Binding-site contacts:
Ligand atom OP2 contacts residue DA4 of chain 24.D at 3.6 Å.
Ligand atom C5' contacts residue DA4 of chain 24.D at 4.0 Å.
Ligand atom C3' contacts residue DA4 of chain 24.D at 3.3 Å.
Ligand atom P contacts residue DA4 of chain 24.D at 3.2 Å.
Ligand atom O5' contacts residue DA4 of chain 24.D at 4.0 Å.
Ligand atom OP1 contacts residue DA4 of chain 24.D at 2.2 Å.
Ligand atom C2' contacts residue DA4 of chain 24.D at 3.5 Å.
Ligand atom C4' contacts residue DA4 of chain 24.D at 4.3 Å.
Ligand atom O3' contacts residue DA4 of chain 24.D at 4.2 Å.

This small molecule binds to this protein.
Small molecule (SMILES): Nc1ccn([C@H]2C[C@H](O)[C@@H](COP(=O)(O)O)O2)c(=O)n1